Binding-site contacts:
Ligand atom C3 contacts residue GLY168 of chain 4.A at 3.8 Å.
Ligand atom C2 contacts residue ASN225 of chain 4.A at 4.4 Å.
Ligand atom C2 contacts residue ALA166 of chain 4.A at 3.8 Å (hydrophobic).
Ligand atom O1P contacts residue ALA204 of chain 4.A at 4.1 Å.
Ligand atom C3' contacts residue ASN209 of chain 4.A at 3.5 Å.
Ligand atom C2 contacts residue GLY168 of chain 4.A at 4.1 Å.
Ligand atom C3 contacts residue ALA166 of chain 4.A at 3.7 Å (hydrophobic).
Ligand atom C1 contacts residue SER210 of chain 4.A at 3.1 Å.
Ligand atom P contacts residue SER210 of chain 4.A at 1.6 Å.
Ligand atom O1P contacts residue SER210 of chain 4.A at 2.7 Å (h-bond).
Ligand atom C3 contacts residue THR178 of chain 4.A at 3.8 Å.
Ligand atom O3P contacts residue ALA204 of chain 4.A at 3.5 Å.
Ligand atom O1P contacts residue ALA166 of chain 4.A at 4.5 Å.
Ligand atom C2 contacts residue SER210 of chain 4.A at 3.8 Å.
Ligand atom P contacts residue ILE205 of chain 4.A at 4.1 Å.
Ligand atom O3P contacts residue ILE205 of chain 4.A at 2.6 Å (h-bond).
Ligand atom O1P contacts residue THR178 of chain 4.A at 3.9 Å.
Ligand atom C3 contacts residue SER210 of chain 4.A at 4.5 Å.
Ligand atom C3' contacts residue ARG207 of chain 4.A at 3.9 Å.
Ligand atom C1 contacts residue GLY168 of chain 4.A at 4.4 Å.
Ligand atom O3P contacts residue ARG207 of chain 4.A at 4.2 Å.
Ligand atom C2 contacts residue GLY211 of chain 4.A at 3.2 Å.
Ligand atom C1' contacts residue SER210 of chain 4.A at 3.2 Å.
Ligand atom O3P contacts residue SER210 of chain 4.A at 2.4 Å (h-bond).
Ligand atom O2P contacts residue SER210 of chain 4.A at 2.6 Å (h-bond).
Ligand atom C1 contacts residue ALA166 of chain 4.A at 4.5 Å (hydrophobic).
Ligand atom C3 contacts residue THR176 of chain 4.A at 3.1 Å.
Ligand atom C1' contacts residue PRO170 of chain 4.A at 4.1 Å (hydrophobic).
Ligand atom C3' contacts residue PRO170 of chain 4.A at 4.0 Å (hydrophobic).
Ligand atom C1 contacts residue THR178 of chain 4.A at 4.4 Å.
Ligand atom C2' contacts residue ILE238 of chain 6.A at 3.8 Å (hydrophobic).
Ligand atom C3 contacts residue ILE167 of chain 4.A at 4.2 Å (hydrophobic).
Ligand atom C2' contacts residue THR176 of chain 4.A at 4.4 Å.
Ligand atom C2 contacts residue ILE167 of chain 4.A at 3.9 Å (hydrophobic).
Ligand atom C3' contacts residue SER210 of chain 4.A at 3.5 Å.

The small molecule below binds the protein below.
Small molecule (SMILES): CC(C)O[PH](=O)OC(C)C

Sequence of chain 4.A:
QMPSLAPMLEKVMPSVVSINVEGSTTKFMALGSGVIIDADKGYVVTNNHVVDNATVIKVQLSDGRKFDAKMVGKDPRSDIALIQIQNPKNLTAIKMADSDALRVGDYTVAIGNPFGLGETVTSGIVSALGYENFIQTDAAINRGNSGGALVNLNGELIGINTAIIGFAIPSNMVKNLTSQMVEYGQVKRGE

Sequence of chain 6.A:
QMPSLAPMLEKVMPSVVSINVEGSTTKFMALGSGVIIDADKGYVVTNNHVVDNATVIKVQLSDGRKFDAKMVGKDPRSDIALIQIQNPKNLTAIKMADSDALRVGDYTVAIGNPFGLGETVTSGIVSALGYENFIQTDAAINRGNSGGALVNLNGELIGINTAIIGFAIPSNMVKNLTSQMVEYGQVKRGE